The small molecule below binds the protein below.
Small molecule (SMILES): Nc1ccn([C@@H]2O[C@H](CO[P](=O)(O)O[C@H]3[C@@H](O)[C@H](n4ccc(=O)[nH]c4=O)O[C@@H]3CO[P](=O)(O)O[C@H]3[C@@H](O)[C@H](n4ccc(N)nc4=O)O[C@@H]3CO)[C@@H](O[P](=O)(O)OC[C@H]3O[C@@H](n4cnc5c(=O)nc(N)[nH]c54)[C@H](O)[C@@H]3O[P](=O)(O)OC[C@H]3O[C@@H](n4cnc5c(N)ncnc54)[C@H](O)[C@@H]3O)[C@H]2O)c(=O)n1

Binding-site contacts:
Ligand atom C5' contacts residue GLN435 of chain 1.C at 3.3 Å.
Ligand atom O2' contacts residue ARG500 of chain 1.D at 2.6 Å (salt-bridge).
Ligand atom OP2 contacts residue ARG465 of chain 1.C at 2.8 Å (salt-bridge).
Ligand atom C4' contacts residue ASP539 of chain 1.D at 3.8 Å.
Ligand atom OP1 contacts residue LYS884 of chain 1.C at 2.9 Å (salt-bridge).
Ligand atom O3' contacts residue ASP535 of chain 1.D at 3.5 Å (salt-bridge).
Ligand atom OP2 contacts residue ASN493 of chain 1.C at 3.3 Å (h-bond).
Ligand atom C5' contacts residue ASP537 of chain 1.D at 3.6 Å.
Ligand atom OP1 contacts residue LEU458 of chain 1.C at 3.8 Å.
Ligand atom P contacts residue LYS884 of chain 1.C at 3.6 Å.
Ligand atom OP1 contacts residue GLN614 of chain 1.C at 3.3 Å (h-bond).
Ligand atom O3' contacts residue ASP537 of chain 1.D at 3.4 Å (salt-bridge).
Ligand atom OP1 contacts residue ASP537 of chain 1.D at 3.7 Å.
Ligand atom OP2 contacts residue LYS892 of chain 1.C at 3.9 Å.
Ligand atom O3' contacts residue LYS884 of chain 1.C at 3.0 Å (salt-bridge).
Ligand atom O5' contacts residue ASN493 of chain 1.C at 3.3 Å (h-bond).
Ligand atom C2' contacts residue ARG500 of chain 1.D at 3.6 Å.
Ligand atom C4' contacts residue HIS1035 of chain 1.C at 3.5 Å.
Ligand atom O3' contacts residue ASP539 of chain 1.D at 3.8 Å.
Ligand atom OP1 contacts residue LYS892 of chain 1.C at 2.9 Å (salt-bridge).
Ligand atom O4' contacts residue HIS1035 of chain 1.C at 3.5 Å.
Ligand atom O2' contacts residue GLY538 of chain 1.D at 4.0 Å.
Ligand atom C5' contacts residue HIS1035 of chain 1.C at 3.7 Å.
Ligand atom OP2 contacts residue ASN493 of chain 1.C at 2.8 Å (h-bond).
Ligand atom C4' contacts residue GLN435 of chain 1.C at 3.8 Å.
Ligand atom OP1 contacts residue ARG613 of chain 1.C at 4.0 Å.
Ligand atom P contacts residue LYS892 of chain 1.C at 3.8 Å.
Ligand atom OP2 contacts residue PRO489 of chain 1.C at 3.9 Å.
Ligand atom P contacts residue GLN614 of chain 1.C at 3.7 Å.
Ligand atom P contacts residue PRO489 of chain 1.C at 4.1 Å.
Ligand atom O2' contacts residue ASP539 of chain 1.D at 2.8 Å (salt-bridge).
Ligand atom OP1 contacts residue ASN493 of chain 1.C at 3.6 Å.
Ligand atom O3' contacts residue GLN614 of chain 1.C at 3.1 Å (h-bond).
Ligand atom OP1 contacts residue PRO489 of chain 1.C at 3.5 Å.
Ligand atom OP1 contacts residue ILE497 of chain 1.C at 3.2 Å.
Ligand atom O2' contacts residue LYS1040 of chain 1.C at 3.6 Å.
Ligand atom C5' contacts residue GLN614 of chain 1.C at 3.6 Å.
Ligand atom P contacts residue ASN493 of chain 1.C at 3.3 Å.
Ligand atom OP2 contacts residue GLU490 of chain 1.C at 3.4 Å (salt-bridge).
Ligand atom O2' contacts residue GLN614 of chain 1.C at 4.0 Å.

Sequence of chain 1.D:
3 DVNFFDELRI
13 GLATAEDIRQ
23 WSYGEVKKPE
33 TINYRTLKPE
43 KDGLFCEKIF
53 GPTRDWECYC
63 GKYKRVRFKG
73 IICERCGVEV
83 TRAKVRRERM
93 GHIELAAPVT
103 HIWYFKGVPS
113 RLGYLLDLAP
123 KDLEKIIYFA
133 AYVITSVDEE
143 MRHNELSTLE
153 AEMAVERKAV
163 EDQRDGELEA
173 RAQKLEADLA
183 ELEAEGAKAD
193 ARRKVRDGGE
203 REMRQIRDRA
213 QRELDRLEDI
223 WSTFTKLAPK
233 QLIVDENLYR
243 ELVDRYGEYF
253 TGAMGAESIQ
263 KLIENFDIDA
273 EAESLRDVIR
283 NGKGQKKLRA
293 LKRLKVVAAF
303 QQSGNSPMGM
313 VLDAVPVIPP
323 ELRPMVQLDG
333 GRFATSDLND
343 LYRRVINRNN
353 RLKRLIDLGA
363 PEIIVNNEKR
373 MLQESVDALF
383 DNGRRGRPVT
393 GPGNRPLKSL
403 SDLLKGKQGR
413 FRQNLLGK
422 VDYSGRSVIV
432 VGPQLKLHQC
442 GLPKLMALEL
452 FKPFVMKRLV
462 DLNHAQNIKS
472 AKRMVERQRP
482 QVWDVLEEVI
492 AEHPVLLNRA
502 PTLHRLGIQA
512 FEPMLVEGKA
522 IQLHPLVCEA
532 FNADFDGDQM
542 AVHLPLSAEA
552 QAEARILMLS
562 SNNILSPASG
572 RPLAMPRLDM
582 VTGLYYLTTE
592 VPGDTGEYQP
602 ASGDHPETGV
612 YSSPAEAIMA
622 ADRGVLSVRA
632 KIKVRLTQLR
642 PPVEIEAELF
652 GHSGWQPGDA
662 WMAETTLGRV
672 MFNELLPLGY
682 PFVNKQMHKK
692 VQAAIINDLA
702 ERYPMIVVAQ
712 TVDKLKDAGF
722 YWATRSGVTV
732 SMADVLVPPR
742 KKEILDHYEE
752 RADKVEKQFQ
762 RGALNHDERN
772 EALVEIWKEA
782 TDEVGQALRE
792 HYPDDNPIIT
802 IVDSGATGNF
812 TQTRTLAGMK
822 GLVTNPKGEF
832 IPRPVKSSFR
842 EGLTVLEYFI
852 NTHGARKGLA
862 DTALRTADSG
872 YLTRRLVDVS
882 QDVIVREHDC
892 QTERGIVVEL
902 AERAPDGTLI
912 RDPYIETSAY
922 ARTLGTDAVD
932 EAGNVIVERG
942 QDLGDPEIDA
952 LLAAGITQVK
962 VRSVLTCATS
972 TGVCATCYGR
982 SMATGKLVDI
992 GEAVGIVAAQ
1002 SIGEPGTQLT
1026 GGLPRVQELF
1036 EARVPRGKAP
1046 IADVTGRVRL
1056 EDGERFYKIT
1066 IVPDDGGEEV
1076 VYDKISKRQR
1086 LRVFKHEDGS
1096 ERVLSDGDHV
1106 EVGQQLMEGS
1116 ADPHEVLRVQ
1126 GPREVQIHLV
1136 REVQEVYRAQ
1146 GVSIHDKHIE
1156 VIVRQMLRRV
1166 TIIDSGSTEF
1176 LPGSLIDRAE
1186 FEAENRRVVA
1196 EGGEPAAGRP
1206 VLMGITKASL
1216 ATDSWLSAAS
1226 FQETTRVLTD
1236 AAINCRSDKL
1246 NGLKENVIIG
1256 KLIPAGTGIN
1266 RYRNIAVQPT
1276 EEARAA

Sequence of chain 1.C:
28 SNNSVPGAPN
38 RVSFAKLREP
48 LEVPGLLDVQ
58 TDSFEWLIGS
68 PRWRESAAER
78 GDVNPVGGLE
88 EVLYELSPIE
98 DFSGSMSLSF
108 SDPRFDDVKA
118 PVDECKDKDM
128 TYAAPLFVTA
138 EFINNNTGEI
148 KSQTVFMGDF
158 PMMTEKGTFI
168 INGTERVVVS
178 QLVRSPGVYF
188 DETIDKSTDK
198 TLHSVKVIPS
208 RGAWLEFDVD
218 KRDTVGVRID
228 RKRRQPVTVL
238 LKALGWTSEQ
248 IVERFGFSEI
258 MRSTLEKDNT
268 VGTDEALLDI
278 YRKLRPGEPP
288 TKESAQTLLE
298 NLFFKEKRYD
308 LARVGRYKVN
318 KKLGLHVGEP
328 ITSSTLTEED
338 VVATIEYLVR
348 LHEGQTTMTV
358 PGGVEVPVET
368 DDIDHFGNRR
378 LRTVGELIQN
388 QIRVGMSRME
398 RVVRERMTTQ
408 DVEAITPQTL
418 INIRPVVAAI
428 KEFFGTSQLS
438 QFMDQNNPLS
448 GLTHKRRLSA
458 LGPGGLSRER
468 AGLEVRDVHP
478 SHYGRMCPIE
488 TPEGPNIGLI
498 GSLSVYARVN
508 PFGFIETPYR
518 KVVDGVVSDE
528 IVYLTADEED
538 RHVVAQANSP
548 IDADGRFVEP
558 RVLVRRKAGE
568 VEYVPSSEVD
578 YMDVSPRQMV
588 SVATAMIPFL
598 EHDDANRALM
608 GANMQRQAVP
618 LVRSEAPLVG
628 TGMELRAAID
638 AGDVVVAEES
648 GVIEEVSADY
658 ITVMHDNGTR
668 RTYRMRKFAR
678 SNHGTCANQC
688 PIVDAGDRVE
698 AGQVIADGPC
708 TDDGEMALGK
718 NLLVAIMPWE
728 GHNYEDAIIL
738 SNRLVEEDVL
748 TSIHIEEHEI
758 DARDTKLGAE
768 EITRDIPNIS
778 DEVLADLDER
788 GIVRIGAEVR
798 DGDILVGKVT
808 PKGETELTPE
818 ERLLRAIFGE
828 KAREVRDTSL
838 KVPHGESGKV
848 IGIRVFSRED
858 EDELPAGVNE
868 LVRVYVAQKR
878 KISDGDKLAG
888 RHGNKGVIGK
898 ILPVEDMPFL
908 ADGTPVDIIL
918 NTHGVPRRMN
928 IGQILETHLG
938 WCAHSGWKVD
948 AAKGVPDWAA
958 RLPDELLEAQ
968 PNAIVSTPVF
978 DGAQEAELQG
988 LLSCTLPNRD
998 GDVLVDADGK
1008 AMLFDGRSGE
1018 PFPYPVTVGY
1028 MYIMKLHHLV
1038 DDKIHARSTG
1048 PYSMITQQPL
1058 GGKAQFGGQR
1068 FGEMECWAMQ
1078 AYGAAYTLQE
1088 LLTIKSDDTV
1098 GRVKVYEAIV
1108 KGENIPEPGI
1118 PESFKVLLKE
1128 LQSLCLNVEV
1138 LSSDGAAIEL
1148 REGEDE